Binding-site contacts:
Ligand atom O3 contacts residue ARG95 of chain 1.A at 2.6 Å (salt-bridge).
Ligand atom O1 contacts residue GLU190 of chain 1.A at 3.2 Å (salt-bridge).
Ligand atom C3 contacts residue GLU190 of chain 1.A at 3.1 Å.
Ligand atom C6 contacts residue TYR61 of chain 1.A at 3.7 Å (hydrophobic).
Ligand atom N2 contacts residue TYR216 of chain 1.A at 3.8 Å.
Ligand atom C11 contacts residue SER141 of chain 1.A at 3.3 Å.
Ligand atom C11 contacts residue THR90 of chain 1.A at 3.6 Å.
Ligand atom O3 contacts residue LEU89 of chain 1.A at 3.6 Å.
Ligand atom C2 contacts residue THR142 of chain 1.A at 3.5 Å.
Ligand atom O3 contacts residue SER141 of chain 1.A at 3.8 Å.
Ligand atom O4 contacts residue SER141 of chain 1.A at 2.9 Å (h-bond).
Ligand atom C5 contacts residue TYR61 of chain 1.A at 3.4 Å (hydrophobic).
Ligand atom C8 contacts residue GLU190 of chain 1.A at 3.2 Å.
Ligand atom O1 contacts residue MET189 of chain 1.A at 3.6 Å.
Ligand atom C10 contacts residue THR90 of chain 1.A at 3.5 Å.
Ligand atom C8 contacts residue SER193 of chain 1.A at 3.3 Å.
Ligand atom N1 contacts residue THR142 of chain 1.A at 2.6 Å (h-bond).
Ligand atom C6 contacts residue GLU13 of chain 1.A at 3.8 Å.
Ligand atom C11 contacts residue ARG95 of chain 1.A at 3.3 Å.
Ligand atom C7 contacts residue GLU13 of chain 1.A at 3.9 Å.
Ligand atom O2 contacts residue THR142 of chain 1.A at 3.7 Å.
Ligand atom O3 contacts residue THR90 of chain 1.A at 2.8 Å (h-bond).
Ligand atom O2 contacts residue GLY140 of chain 1.A at 3.2 Å.
Ligand atom N2 contacts residue THR90 of chain 1.A at 3.0 Å (h-bond).
Ligand atom C10 contacts residue PRO88 of chain 1.A at 3.9 Å (hydrophobic).
Ligand atom C1 contacts residue GLU190 of chain 1.A at 3.4 Å.
Ligand atom N1 contacts residue GLU190 of chain 1.A at 3.8 Å.
Ligand atom C10 contacts residue SER141 of chain 1.A at 3.3 Å.
Ligand atom O3 contacts residue PRO88 of chain 1.A at 3.6 Å.
Ligand atom O2 contacts residue SER141 of chain 1.A at 3.4 Å (h-bond).
Ligand atom O4 contacts residue ARG95 of chain 1.A at 2.8 Å (salt-bridge).
Ligand atom O1 contacts residue THR142 of chain 1.A at 3.4 Å (h-bond).
Ligand atom O4 contacts residue GLY140 of chain 1.A at 3.6 Å.
Ligand atom N2 contacts residue PRO88 of chain 1.A at 2.8 Å (h-bond).
Ligand atom C10 contacts residue GLU190 of chain 1.A at 3.7 Å.
Ligand atom C4 contacts residue GLU190 of chain 1.A at 3.7 Å.
Ligand atom N2 contacts residue GLU190 of chain 1.A at 2.9 Å (salt-bridge).
Ligand atom C7 contacts residue SER193 of chain 1.A at 3.2 Å.
Ligand atom O4 contacts residue TYR61 of chain 1.A at 3.9 Å.
Ligand atom C9 contacts residue TYR61 of chain 1.A at 3.9 Å (hydrophobic).

This small molecule binds to this protein.
Small molecule (SMILES): N[C@@H](CC1=CCCCc2onc(O)c21)C(=O)O

Sequence of chain 1.A:
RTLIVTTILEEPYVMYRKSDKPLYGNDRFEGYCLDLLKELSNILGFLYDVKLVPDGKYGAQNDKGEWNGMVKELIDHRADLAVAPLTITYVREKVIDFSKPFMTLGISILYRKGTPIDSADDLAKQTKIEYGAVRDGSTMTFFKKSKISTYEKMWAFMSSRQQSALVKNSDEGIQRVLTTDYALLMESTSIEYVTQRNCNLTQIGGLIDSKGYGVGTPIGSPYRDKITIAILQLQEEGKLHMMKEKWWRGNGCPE